A small-molecule ligand and the protein it binds are described below.
Small molecule (SMILES): CC(=O)N[C@H]1[C@H](O[C@H]2[C@H](O)[C@@H](NC(C)=O)CO[C@@H]2CO[C@@H]2O[C@@H](C)[C@@H](O)[C@@H](O)[C@@H]2O)O[C@H](CO)[C@@H](O[C@@H]2O[C@H](CO)[C@@H](O)[C@H](O)[C@@H]2O)[C@@H]1O

Binding-site contacts:
Ligand atom C3 contacts residue SER114 of chain 1.C at 4.1 Å.
Ligand atom C2 contacts residue ASN165 of chain 1.C at 2.4 Å.
Ligand atom C5 contacts residue ASN165 of chain 1.C at 3.5 Å.
Ligand atom O5 contacts residue GLY130 of chain 1.C at 3.1 Å (h-bond).
Ligand atom O4 contacts residue GLY130 of chain 1.C at 3.6 Å.
Ligand atom C7 contacts residue ASN165 of chain 1.C at 3.1 Å.
Ligand atom O5 contacts residue ASN165 of chain 1.C at 2.4 Å (h-bond).
Ligand atom C5 contacts residue ASN165 of chain 1.C at 3.7 Å.
Ligand atom C6 contacts residue ASN165 of chain 1.C at 3.5 Å.
Ligand atom O3 contacts residue GLN161 of chain 1.C at 3.6 Å.
Ligand atom C6 contacts residue PHE128 of chain 1.C at 4.1 Å (hydrophobic).
Ligand atom C1 contacts residue ASN165 of chain 1.C at 1.4 Å.
Ligand atom O4 contacts residue SER114 of chain 1.C at 3.1 Å (h-bond).
Ligand atom C4 contacts residue GLY130 of chain 1.C at 4.0 Å.
Ligand atom N2 contacts residue GLN161 of chain 1.C at 2.9 Å (h-bond).
Ligand atom C8 contacts residue TRP129 of chain 1.C at 3.9 Å (hydrophobic).
Ligand atom O3 contacts residue SER114 of chain 1.C at 3.1 Å (h-bond).
Ligand atom C3 contacts residue THR131 of chain 1.C at 3.8 Å.
Ligand atom O3 contacts residue GLU113 of chain 1.C at 4.0 Å.
Ligand atom O4 contacts residue THR131 of chain 1.C at 3.8 Å.
Ligand atom O5 contacts residue THR131 of chain 1.C at 3.6 Å.
Ligand atom C5 contacts residue GLY130 of chain 1.C at 3.8 Å.
Ligand atom O4 contacts residue TRP129 of chain 1.C at 3.9 Å.
Ligand atom C4 contacts residue SER114 of chain 1.C at 3.9 Å.
Ligand atom C2 contacts residue TRP129 of chain 1.C at 3.9 Å (hydrophobic).
Ligand atom C7 contacts residue GLY130 of chain 1.C at 3.7 Å.
Ligand atom C2 contacts residue GLN161 of chain 1.C at 3.9 Å.
Ligand atom C6 contacts residue LEU164 of chain 1.C at 3.9 Å (hydrophobic).
Ligand atom C5 contacts residue GLY130 of chain 1.C at 4.0 Å.
Ligand atom C3 contacts residue ASN165 of chain 1.C at 3.8 Å.
Ligand atom C3 contacts residue GLY130 of chain 1.C at 3.8 Å.
Ligand atom N2 contacts residue ASN165 of chain 1.C at 2.9 Å (h-bond).
Ligand atom C8 contacts residue GLN161 of chain 1.C at 3.4 Å.
Ligand atom O3 contacts residue THR131 of chain 1.C at 3.6 Å.
Ligand atom C6 contacts residue GLY130 of chain 1.C at 3.5 Å.
Ligand atom C7 contacts residue GLN161 of chain 1.C at 3.6 Å.
Ligand atom C4 contacts residue ASN165 of chain 1.C at 4.0 Å.
Ligand atom O7 contacts residue ASN165 of chain 1.C at 2.8 Å (h-bond).
Ligand atom C3 contacts residue GLN161 of chain 1.C at 3.7 Å.
Ligand atom O7 contacts residue GLY130 of chain 1.C at 3.2 Å.

Sequence of chain 1.C:
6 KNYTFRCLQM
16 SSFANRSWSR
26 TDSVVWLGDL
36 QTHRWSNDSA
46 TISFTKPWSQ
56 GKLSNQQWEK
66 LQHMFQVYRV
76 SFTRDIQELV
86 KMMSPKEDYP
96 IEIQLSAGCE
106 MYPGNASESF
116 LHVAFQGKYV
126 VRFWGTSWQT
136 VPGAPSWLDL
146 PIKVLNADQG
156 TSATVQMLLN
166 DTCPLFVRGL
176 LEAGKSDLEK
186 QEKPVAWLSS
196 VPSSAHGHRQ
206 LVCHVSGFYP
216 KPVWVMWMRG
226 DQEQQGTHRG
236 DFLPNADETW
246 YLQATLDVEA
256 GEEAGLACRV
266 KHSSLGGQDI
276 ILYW